Binding-site contacts:
Ligand atom P contacts residue ARG49 of chain 1.A at 3.7 Å.
Ligand atom O5 contacts residue VAL47 of chain 1.A at 3.9 Å.
Ligand atom O2P contacts residue HIS20 of chain 1.A at 3.3 Å.
Ligand atom O2P contacts residue ASN118 of chain 1.A at 3.1 Å (h-bond).
Ligand atom C2 contacts residue VAL47 of chain 1.A at 3.4 Å (hydrophobic).
Ligand atom O3 contacts residue VAL47 of chain 1.A at 3.5 Å (h-bond).
Ligand atom O1P contacts residue ARG49 of chain 1.A at 3.1 Å (salt-bridge).
Ligand atom C7 contacts residue SER116 of chain 1.A at 3.6 Å.
Ligand atom C4 contacts residue VAL47 of chain 1.A at 3.2 Å (hydrophobic).
Ligand atom O2 contacts residue ARG49 of chain 1.A at 3.8 Å.
Ligand atom O6 contacts residue ASP10 of chain 1.A at 2.6 Å (salt-bridge).
Ligand atom C3 contacts residue TRP24 of chain 1.A at 3.8 Å (hydrophobic).
Ligand atom F1 contacts residue ALA115 of chain 1.A at 3.8 Å.
Ligand atom F1 contacts residue ARG49 of chain 1.A at 3.0 Å.
Ligand atom P contacts residue SER116 of chain 1.A at 3.6 Å.
Ligand atom F1 contacts residue SER48 of chain 1.A at 3.6 Å.
Ligand atom O4 contacts residue GLY46 of chain 1.A at 3.2 Å (h-bond).
Ligand atom C3 contacts residue HIS20 of chain 1.A at 3.9 Å.
Ligand atom O4 contacts residue LEU44 of chain 1.A at 2.8 Å (h-bond).
Ligand atom C6 contacts residue MGF1 of chain 1.C at 3.0 Å.
Ligand atom O2P contacts residue SER116 of chain 1.A at 2.6 Å (h-bond).
Ligand atom O6 contacts residue MGF1 of chain 1.C at 2.2 Å.
Ligand atom C1 contacts residue HIS20 of chain 1.A at 3.7 Å.
Ligand atom O1P contacts residue SER116 of chain 1.A at 3.6 Å.
Ligand atom O2 contacts residue TRP24 of chain 1.A at 3.6 Å.
Ligand atom O1P contacts residue LYS117 of chain 1.A at 3.0 Å (salt-bridge).
Ligand atom O3 contacts residue LEU44 of chain 1.A at 3.4 Å (h-bond).
Ligand atom C6 contacts residue ASP10 of chain 1.A at 3.5 Å.
Ligand atom C3 contacts residue VAL47 of chain 1.A at 3.5 Å (hydrophobic).
Ligand atom C4 contacts residue GLY46 of chain 1.A at 3.9 Å.
Ligand atom O3P contacts residue ARG49 of chain 1.A at 2.9 Å (salt-bridge).
Ligand atom C5 contacts residue ASP10 of chain 1.A at 3.5 Å.
Ligand atom O5 contacts residue ALA115 of chain 1.A at 3.8 Å.
Ligand atom O3 contacts residue TRP24 of chain 1.A at 2.8 Å (h-bond).
Ligand atom C7 contacts residue ALA115 of chain 1.A at 3.8 Å (hydrophobic).
Ligand atom C4 contacts residue LEU44 of chain 1.A at 3.4 Å (hydrophobic).
Ligand atom O2 contacts residue LYS76 of chain 1.A at 3.0 Å (salt-bridge).
Ligand atom C6 contacts residue GLY46 of chain 1.A at 3.5 Å.
Ligand atom O4 contacts residue LYS45 of chain 1.A at 3.6 Å.
Ligand atom O3 contacts residue SER52 of chain 1.A at 3.0 Å (h-bond).

The small molecule below binds the protein below.
Small molecule (SMILES): O=P(O)(O)[C@H](F)[C@@H]1O[C@H](CO)[C@@H](O)[C@H](O)[C@H]1O

Sequence of chain 1.A:
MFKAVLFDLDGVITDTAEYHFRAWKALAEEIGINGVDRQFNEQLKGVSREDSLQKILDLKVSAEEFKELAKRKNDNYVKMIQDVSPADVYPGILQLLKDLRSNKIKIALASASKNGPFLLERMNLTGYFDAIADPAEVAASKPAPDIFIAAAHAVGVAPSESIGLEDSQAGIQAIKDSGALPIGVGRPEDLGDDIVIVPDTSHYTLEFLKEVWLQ